This small molecule binds to this protein.
Small molecule (SMILES): CC(=O)N[C@H]1[C@H](O[C@H]2[C@H](O)[C@@H](NC(C)=O)CO[C@@H]2CO)O[C@H](CO)[C@@H](O)[C@@H]1O

Sequence of chain 1.H:
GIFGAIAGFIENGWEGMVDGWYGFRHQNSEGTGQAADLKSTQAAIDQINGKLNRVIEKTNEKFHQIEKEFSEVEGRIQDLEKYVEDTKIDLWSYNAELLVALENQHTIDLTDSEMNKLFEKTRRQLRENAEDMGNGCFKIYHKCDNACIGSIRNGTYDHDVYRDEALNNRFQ

Sequence of chain 1.G:
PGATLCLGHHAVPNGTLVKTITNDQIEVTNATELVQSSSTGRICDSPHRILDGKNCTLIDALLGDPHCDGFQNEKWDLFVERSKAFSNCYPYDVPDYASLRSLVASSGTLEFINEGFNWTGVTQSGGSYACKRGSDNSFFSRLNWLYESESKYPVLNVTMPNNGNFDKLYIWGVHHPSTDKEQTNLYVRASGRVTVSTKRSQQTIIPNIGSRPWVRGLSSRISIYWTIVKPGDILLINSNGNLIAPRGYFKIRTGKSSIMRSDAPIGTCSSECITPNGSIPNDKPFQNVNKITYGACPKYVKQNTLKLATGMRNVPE

Binding-site contacts:
Ligand atom O5 contacts residue ASN292 of chain 1.G at 3.7 Å.
Ligand atom C8 contacts residue VAL291 of chain 1.G at 4.3 Å (hydrophobic).
Ligand atom N2 contacts residue ASN279 of chain 1.G at 2.9 Å (h-bond).
Ligand atom C5 contacts residue ASN292 of chain 1.G at 3.8 Å.
Ligand atom C2 contacts residue ASN279 of chain 1.G at 2.5 Å.
Ligand atom C7 contacts residue VAL291 of chain 1.G at 4.4 Å (hydrophobic).
Ligand atom C4 contacts residue ASN279 of chain 1.G at 4.2 Å.
Ligand atom C6 contacts residue ASN292 of chain 1.G at 3.9 Å.
Ligand atom N2 contacts residue VAL291 of chain 1.G at 3.6 Å.
Ligand atom O7 contacts residue LYS293 of chain 1.G at 4.4 Å.
Ligand atom C5 contacts residue ASN279 of chain 1.G at 3.6 Å.
Ligand atom C8 contacts residue GLU69 of chain 1.H at 3.4 Å.
Ligand atom C1 contacts residue ASN292 of chain 1.G at 4.1 Å.
Ligand atom C8 contacts residue SER39 of chain 1.G at 3.5 Å.
Ligand atom C1 contacts residue VAL291 of chain 1.G at 3.4 Å (hydrophobic).
Ligand atom C8 contacts residue ASN279 of chain 1.G at 4.4 Å.
Ligand atom C3 contacts residue VAL291 of chain 1.G at 4.2 Å (hydrophobic).
Ligand atom C5 contacts residue VAL291 of chain 1.G at 4.4 Å (hydrophobic).
Ligand atom C7 contacts residue ASN279 of chain 1.G at 3.1 Å.
Ligand atom O5 contacts residue VAL291 of chain 1.G at 4.4 Å.
Ligand atom C3 contacts residue ASN279 of chain 1.G at 3.8 Å.
Ligand atom C1 contacts residue ASN279 of chain 1.G at 1.4 Å.
Ligand atom C2 contacts residue VAL291 of chain 1.G at 3.9 Å (hydrophobic).
Ligand atom O5 contacts residue ASN279 of chain 1.G at 2.4 Å (h-bond).
Ligand atom C6 contacts residue GLU69 of chain 1.H at 4.4 Å.
Ligand atom O7 contacts residue ASN279 of chain 1.G at 3.0 Å (h-bond).